Sequence of chain 8.E:
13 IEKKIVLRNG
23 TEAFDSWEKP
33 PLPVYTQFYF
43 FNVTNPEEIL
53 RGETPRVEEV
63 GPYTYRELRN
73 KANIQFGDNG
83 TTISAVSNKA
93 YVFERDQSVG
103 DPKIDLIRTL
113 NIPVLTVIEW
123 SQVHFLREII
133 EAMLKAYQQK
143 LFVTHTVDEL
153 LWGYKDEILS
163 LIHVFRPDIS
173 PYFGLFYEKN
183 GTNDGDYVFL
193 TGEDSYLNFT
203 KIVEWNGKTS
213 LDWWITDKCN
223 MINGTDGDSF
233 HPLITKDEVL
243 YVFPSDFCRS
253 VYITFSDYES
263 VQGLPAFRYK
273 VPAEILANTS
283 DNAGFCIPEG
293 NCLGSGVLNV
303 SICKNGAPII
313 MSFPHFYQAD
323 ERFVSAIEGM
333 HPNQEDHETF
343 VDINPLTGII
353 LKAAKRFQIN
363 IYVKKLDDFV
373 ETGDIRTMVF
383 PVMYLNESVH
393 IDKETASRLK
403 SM

Binding-site contacts:
Ligand atom N2 contacts residue ASN200 of chain 8.E at 3.3 Å (h-bond).
Ligand atom O5 contacts residue ASN200 of chain 8.E at 2.5 Å (h-bond).
Ligand atom C7 contacts residue LEU192 of chain 8.E at 3.8 Å (hydrophobic).
Ligand atom O7 contacts residue LYS203 of chain 8.E at 4.0 Å.
Ligand atom C1 contacts residue LEU192 of chain 8.E at 3.9 Å (hydrophobic).
Ligand atom C4 contacts residue ASN200 of chain 8.E at 3.8 Å.
Ligand atom C8 contacts residue LEU192 of chain 8.E at 3.7 Å (hydrophobic).
Ligand atom C3 contacts residue ASN200 of chain 8.E at 3.7 Å.
Ligand atom C5 contacts residue SER197 of chain 8.E at 4.2 Å.
Ligand atom C2 contacts residue LEU192 of chain 8.E at 4.3 Å (hydrophobic).
Ligand atom C6 contacts residue SER197 of chain 8.E at 4.3 Å.
Ligand atom N2 contacts residue LEU192 of chain 8.E at 3.5 Å.
Ligand atom O5 contacts residue SER197 of chain 8.E at 4.0 Å.
Ligand atom C5 contacts residue ASN200 of chain 8.E at 3.3 Å.
Ligand atom O7 contacts residue ASN200 of chain 8.E at 3.3 Å (h-bond).
Ligand atom O6 contacts residue ASN200 of chain 8.E at 3.0 Å (h-bond).
Ligand atom C6 contacts residue ASN200 of chain 8.E at 3.3 Å.
Ligand atom C6 contacts residue LEU199 of chain 8.E at 4.1 Å (hydrophobic).
Ligand atom C7 contacts residue ASN200 of chain 8.E at 3.6 Å.
Ligand atom C2 contacts residue ASN200 of chain 8.E at 2.5 Å.
Ligand atom C8 contacts residue VAL205 of chain 8.E at 3.7 Å (hydrophobic).
Ligand atom C1 contacts residue ASN200 of chain 8.E at 1.4 Å.

A small-molecule ligand and the protein it binds are described below.
Small molecule (SMILES): CC(=O)N[C@@H]1[C@@H](O)[C@H](O)[C@@H](CO)O[C@H]1O